Binding-site contacts:
Ligand atom C8 contacts residue OMY6 of chain 1.E at 3.2 Å.
Ligand atom C4 contacts residue OMY6 of chain 1.E at 4.3 Å.
Ligand atom O6 contacts residue 3FG7 of chain 1.E at 2.4 Å (h-bond).
Ligand atom C7 contacts residue OMY6 of chain 1.E at 3.1 Å.
Ligand atom O7 contacts residue OMY6 of chain 1.E at 4.0 Å.
Ligand atom C6 contacts residue OMY6 of chain 1.E at 4.2 Å.
Ligand atom C5 contacts residue 3FG7 of chain 1.E at 3.6 Å.
Ligand atom C6 contacts residue 3FG7 of chain 1.E at 3.2 Å.
Ligand atom C1 contacts residue 3FG7 of chain 1.E at 4.3 Å.
Ligand atom C5 contacts residue OMY6 of chain 1.E at 3.7 Å.
Ligand atom C1 contacts residue OMY6 of chain 1.E at 1.5 Å.
Ligand atom C3 contacts residue OMY6 of chain 1.E at 3.8 Å.
Ligand atom O5 contacts residue OMY6 of chain 1.E at 2.5 Å (h-bond).
Ligand atom C2 contacts residue OMY6 of chain 1.E at 2.5 Å.
Ligand atom O5 contacts residue 3FG7 of chain 1.E at 4.0 Å.
Ligand atom C8 contacts residue ALA413 of chain 1.B at 4.3 Å (hydrophobic).
Ligand atom N2 contacts residue OMY6 of chain 1.E at 2.8 Å (h-bond).

Sequence of chain 1.B:
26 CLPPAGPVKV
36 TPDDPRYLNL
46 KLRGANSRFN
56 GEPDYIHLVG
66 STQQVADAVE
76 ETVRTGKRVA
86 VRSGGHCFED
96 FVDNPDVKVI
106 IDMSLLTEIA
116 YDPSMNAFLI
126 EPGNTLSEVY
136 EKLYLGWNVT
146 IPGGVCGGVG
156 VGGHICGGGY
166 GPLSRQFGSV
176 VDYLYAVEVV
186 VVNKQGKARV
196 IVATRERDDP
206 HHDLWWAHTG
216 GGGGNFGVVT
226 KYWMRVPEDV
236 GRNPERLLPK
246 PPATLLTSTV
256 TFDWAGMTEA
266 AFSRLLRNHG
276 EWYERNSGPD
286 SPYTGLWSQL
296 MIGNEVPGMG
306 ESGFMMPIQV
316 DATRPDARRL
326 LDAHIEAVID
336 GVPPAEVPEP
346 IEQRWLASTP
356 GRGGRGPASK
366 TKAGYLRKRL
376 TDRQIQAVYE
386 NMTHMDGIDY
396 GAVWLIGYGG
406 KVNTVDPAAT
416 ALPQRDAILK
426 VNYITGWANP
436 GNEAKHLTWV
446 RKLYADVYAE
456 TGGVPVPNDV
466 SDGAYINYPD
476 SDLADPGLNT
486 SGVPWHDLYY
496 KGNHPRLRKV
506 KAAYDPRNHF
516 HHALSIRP

A protein and the small-molecule ligand that binds it are described below.
Small molecule (SMILES): CC(=O)N[C@@H]1[C@@H](O)[C@H](O)[C@@H](CO)O[C@H]1O